Sequence of chain 1.A:
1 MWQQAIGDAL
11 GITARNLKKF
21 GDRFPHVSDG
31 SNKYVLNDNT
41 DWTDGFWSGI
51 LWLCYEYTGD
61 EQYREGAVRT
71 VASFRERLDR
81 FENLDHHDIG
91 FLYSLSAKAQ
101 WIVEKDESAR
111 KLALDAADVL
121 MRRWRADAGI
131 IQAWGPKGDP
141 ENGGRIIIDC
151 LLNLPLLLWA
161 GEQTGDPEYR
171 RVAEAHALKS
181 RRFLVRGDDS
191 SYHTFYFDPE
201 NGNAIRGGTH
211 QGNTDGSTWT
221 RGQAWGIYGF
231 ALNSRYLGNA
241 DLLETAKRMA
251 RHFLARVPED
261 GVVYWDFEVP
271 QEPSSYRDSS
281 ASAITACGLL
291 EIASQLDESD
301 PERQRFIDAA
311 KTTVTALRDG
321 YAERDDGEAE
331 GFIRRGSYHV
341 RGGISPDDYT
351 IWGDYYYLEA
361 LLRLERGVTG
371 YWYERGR

Binding-site contacts:
Ligand atom O contacts residue LEU290 of chain 1.A at 3.5 Å (h-bond).
Ligand atom CA contacts residue LEU290 of chain 1.A at 4.2 Å (hydrophobic).
Ligand atom C contacts residue ILE307 of chain 1.A at 4.3 Å (hydrophobic).
Ligand atom O contacts residue SER294 of chain 1.A at 4.3 Å.
Ligand atom O contacts residue ALA293 of chain 1.A at 4.5 Å.
Ligand atom OXT contacts residue ARG303 of chain 1.A at 4.1 Å.
Ligand atom CA contacts residue ILE307 of chain 1.A at 3.8 Å (hydrophobic).

The small molecule below binds the protein below.
Small molecule (SMILES): NCC(=O)O